Sequence of chain 1.HA:
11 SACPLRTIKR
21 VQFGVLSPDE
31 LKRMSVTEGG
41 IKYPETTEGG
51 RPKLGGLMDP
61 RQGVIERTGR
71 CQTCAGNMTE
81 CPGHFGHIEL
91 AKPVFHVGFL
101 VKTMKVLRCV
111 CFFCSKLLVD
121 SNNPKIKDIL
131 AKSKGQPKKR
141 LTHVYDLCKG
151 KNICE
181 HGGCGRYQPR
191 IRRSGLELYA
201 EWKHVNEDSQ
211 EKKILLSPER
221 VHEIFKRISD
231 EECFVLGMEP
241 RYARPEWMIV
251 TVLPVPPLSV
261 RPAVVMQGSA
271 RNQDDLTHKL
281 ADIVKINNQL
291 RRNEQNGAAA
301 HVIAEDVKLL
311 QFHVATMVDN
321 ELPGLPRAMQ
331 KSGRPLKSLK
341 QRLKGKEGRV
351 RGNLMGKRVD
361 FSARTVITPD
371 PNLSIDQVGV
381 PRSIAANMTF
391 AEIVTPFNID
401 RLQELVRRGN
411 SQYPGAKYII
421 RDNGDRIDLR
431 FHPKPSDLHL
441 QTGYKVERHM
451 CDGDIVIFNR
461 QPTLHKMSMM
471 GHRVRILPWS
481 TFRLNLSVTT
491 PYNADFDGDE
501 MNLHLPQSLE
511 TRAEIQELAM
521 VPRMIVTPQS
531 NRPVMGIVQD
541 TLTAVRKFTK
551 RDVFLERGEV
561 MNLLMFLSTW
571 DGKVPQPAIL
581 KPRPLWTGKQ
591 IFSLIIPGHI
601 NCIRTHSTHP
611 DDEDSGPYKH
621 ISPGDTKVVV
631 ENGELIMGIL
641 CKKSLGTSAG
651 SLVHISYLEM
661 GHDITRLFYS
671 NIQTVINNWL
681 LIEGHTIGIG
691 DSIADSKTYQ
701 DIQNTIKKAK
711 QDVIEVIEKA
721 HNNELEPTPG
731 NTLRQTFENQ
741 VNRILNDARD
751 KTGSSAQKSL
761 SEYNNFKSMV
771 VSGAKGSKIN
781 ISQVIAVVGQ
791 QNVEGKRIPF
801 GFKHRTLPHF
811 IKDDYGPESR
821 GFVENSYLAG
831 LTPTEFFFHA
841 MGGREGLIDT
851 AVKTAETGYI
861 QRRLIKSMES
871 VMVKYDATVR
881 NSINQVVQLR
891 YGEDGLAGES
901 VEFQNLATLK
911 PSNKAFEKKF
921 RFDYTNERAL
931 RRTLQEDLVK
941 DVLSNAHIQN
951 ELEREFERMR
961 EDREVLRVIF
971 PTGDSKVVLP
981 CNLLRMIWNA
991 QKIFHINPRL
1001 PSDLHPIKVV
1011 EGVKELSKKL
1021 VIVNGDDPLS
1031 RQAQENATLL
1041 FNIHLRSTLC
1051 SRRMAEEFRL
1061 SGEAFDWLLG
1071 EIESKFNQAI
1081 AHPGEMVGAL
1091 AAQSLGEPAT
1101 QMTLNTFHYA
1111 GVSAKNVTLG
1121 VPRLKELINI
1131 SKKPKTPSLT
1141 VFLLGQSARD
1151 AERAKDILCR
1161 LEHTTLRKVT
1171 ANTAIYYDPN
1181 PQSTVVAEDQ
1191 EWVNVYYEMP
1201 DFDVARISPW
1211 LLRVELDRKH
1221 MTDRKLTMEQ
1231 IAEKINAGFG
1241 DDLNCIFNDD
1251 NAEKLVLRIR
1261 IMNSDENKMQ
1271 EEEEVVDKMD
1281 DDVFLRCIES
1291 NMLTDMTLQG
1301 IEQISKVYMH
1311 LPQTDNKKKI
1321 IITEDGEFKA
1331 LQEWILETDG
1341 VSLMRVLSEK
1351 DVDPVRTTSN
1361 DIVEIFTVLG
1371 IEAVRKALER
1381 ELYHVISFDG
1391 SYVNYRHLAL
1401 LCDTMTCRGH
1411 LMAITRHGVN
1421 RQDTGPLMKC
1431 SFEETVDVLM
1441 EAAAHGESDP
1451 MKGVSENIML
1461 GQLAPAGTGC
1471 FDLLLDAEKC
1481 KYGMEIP

Binding-site contacts:
Ligand atom N3 contacts residue W0F1 of chain 1.HB at 3.7 Å.
Ligand atom O2B contacts residue HIS518 of chain 1.IA at 2.3 Å.
Ligand atom CA' contacts residue MG1 of chain 1.MB at 3.2 Å.
Ligand atom C4' contacts residue HIS1053 of chain 1.IA at 3.7 Å.
Ligand atom O6 contacts residue W0F1 of chain 1.HB at 2.9 Å (h-bond).
Ligand atom O2' contacts residue HIS1053 of chain 1.IA at 3.7 Å.
Ligand atom O3' contacts residue MG1 of chain 1.MB at 2.9 Å.
Ligand atom O2A contacts residue GLU516 of chain 1.IA at 2.6 Å (salt-bridge).
Ligand atom N7 contacts residue W0F1 of chain 1.HB at 3.6 Å.
Ligand atom O2' contacts residue W0F1 of chain 1.HB at 3.7 Å.
Ligand atom CA' contacts residue ARG460 of chain 1.HA at 3.5 Å.
Ligand atom CA' contacts residue W0F1 of chain 1.HB at 3.4 Å.
Ligand atom PA contacts residue GLU516 of chain 1.IA at 3.2 Å.
Ligand atom O3' contacts residue GLN731 of chain 1.IA at 3.4 Å (h-bond).
Ligand atom C5' contacts residue HIS1053 of chain 1.IA at 3.4 Å.
Ligand atom C6 contacts residue W0F1 of chain 1.HB at 3.2 Å.
Ligand atom C4 contacts residue W0F1 of chain 1.HB at 3.5 Å.
Ligand atom O3' contacts residue ASP499 of chain 1.HA at 3.0 Å (salt-bridge).
Ligand atom N2 contacts residue W0F1 of chain 1.HB at 3.7 Å.
Ligand atom O2' contacts residue ARG460 of chain 1.HA at 2.4 Å (salt-bridge).
Ligand atom O5' contacts residue LYS942 of chain 1.IA at 3.4 Å (salt-bridge).
Ligand atom OP1 contacts residue LYS934 of chain 1.IA at 3.0 Å (salt-bridge).
Ligand atom O2' contacts residue GLN731 of chain 1.IA at 3.7 Å.
Ligand atom O1A contacts residue GLU516 of chain 1.IA at 3.0 Å (salt-bridge).
Ligand atom O2A contacts residue GLY517 of chain 1.IA at 3.4 Å.
Ligand atom OP1 contacts residue LYS942 of chain 1.IA at 2.9 Å (salt-bridge).
Ligand atom C2' contacts residue W0F1 of chain 1.HB at 3.3 Å.
Ligand atom OP1 contacts residue GLU516 of chain 1.IA at 2.7 Å (salt-bridge).
Ligand atom O2' contacts residue LYS1058 of chain 1.IA at 3.4 Å (salt-bridge).
Ligand atom O1B contacts residue HIS518 of chain 1.IA at 3.0 Å.
Ligand atom C2' contacts residue ARG460 of chain 1.HA at 3.7 Å.
Ligand atom N9 contacts residue W0F1 of chain 1.HB at 3.8 Å.
Ligand atom OP2 contacts residue LYS942 of chain 1.IA at 3.7 Å.
Ligand atom P contacts residue LYS942 of chain 1.IA at 3.4 Å.
Ligand atom N1 contacts residue W0F1 of chain 1.HB at 3.3 Å.
Ligand atom C2 contacts residue W0F1 of chain 1.HB at 3.6 Å.
Ligand atom C5 contacts residue W0F1 of chain 1.HB at 3.4 Å.
Ligand atom O1A contacts residue PRO515 of chain 1.IA at 3.0 Å.
Ligand atom O2' contacts residue GLY498 of chain 1.HA at 3.4 Å (h-bond).
Ligand atom PB contacts residue HIS518 of chain 1.IA at 3.1 Å.

A protein and the small-molecule ligand that binds it are described below.
Small molecule (SMILES): CO[C@H]1[C@@H](O)[C@H](n2cnc3c(=O)[nH]c(N)nc32)O[C@@H]1CO[P](=O)(O)[C@@]1(O)[C@@H](CO[P](=O)(O)O[C@H]2[C@@H](O)[C@H](n3cnc4c(N)ncnc43)O[C@@H]2CO[P](=O)(O)O[P](=O)(O)OP(=O)(O)O)O[C@@H](n2ccc(=O)[nH]c2=O)[C@@H]1O

Sequence of chain 1.IA:
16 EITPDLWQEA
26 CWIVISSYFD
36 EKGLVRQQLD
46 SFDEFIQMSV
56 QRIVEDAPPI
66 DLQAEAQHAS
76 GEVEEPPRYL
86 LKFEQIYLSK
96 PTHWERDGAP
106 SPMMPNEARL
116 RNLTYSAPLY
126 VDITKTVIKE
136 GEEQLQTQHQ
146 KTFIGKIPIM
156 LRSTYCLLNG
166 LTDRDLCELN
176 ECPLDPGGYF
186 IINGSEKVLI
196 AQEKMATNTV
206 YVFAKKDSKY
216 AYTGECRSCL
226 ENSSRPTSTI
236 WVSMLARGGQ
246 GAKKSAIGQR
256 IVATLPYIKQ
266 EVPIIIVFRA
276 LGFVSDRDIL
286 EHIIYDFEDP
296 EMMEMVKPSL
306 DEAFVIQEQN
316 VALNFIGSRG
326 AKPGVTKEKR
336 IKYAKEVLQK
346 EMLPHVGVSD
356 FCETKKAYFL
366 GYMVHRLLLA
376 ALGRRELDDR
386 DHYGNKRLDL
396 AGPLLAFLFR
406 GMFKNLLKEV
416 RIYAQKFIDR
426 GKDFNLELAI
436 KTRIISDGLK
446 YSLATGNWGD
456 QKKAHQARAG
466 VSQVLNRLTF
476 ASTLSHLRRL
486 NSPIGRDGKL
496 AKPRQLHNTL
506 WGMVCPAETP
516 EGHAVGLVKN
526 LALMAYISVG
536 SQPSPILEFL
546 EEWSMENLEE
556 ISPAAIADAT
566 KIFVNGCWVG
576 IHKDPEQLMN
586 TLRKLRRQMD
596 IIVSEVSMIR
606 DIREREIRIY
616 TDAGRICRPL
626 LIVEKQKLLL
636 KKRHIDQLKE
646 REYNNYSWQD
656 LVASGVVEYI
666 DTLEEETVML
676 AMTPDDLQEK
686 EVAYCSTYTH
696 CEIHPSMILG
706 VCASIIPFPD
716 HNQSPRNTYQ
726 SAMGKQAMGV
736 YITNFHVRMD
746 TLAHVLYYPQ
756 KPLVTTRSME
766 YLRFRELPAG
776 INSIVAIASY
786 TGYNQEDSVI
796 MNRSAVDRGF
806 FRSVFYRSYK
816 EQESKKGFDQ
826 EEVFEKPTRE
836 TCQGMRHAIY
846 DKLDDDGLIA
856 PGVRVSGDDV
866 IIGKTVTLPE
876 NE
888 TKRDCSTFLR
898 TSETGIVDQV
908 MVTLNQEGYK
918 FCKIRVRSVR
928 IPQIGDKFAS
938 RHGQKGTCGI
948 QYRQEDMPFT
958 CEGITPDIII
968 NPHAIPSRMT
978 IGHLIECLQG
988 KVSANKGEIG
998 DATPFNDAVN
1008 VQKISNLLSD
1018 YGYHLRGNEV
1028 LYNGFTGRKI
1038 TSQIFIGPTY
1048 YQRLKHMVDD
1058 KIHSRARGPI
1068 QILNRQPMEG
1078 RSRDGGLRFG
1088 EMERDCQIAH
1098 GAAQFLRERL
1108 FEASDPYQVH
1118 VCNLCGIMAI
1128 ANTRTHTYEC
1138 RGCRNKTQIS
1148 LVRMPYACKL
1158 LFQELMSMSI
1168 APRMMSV